Sequence of chain 1.I:
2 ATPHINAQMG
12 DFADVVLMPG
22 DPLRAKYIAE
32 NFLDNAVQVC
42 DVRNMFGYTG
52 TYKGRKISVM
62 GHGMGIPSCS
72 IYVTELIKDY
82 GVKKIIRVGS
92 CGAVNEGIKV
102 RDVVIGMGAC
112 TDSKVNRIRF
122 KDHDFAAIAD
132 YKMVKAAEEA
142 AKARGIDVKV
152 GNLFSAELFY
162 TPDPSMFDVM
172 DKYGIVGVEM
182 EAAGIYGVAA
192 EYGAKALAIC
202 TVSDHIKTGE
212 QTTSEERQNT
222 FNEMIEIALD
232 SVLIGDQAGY

The protein below binds the small molecule below.
Small molecule (SMILES): O=c1[nH]cnc2c(C[NH+]3C[C@H](CO)[C@@H](O)C3)c[nH]c12

Binding-site contacts:
Ligand atom C6 contacts residue PHE160 of chain 1.I at 3.6 Å (hydrophobic).
Ligand atom C8 contacts residue CYS92 of chain 1.I at 3.5 Å (hydrophobic).
Ligand atom C6' contacts residue SER91 of chain 1.I at 3.4 Å.
Ligand atom N3 contacts residue GLU180 of chain 1.I at 3.5 Å.
Ligand atom N1 contacts residue PHE160 of chain 1.I at 3.7 Å.
Ligand atom C8 contacts residue SER204 of chain 1.I at 3.3 Å.
Ligand atom C6' contacts residue ARG44 of chain 1.G at 3.7 Å.
Ligand atom O3' contacts residue PO41 of chain 1.DA at 2.7 Å (h-bond).
Ligand atom C2 contacts residue PHE160 of chain 1.I at 3.7 Å (hydrophobic).
Ligand atom C3' contacts residue MET181 of chain 1.I at 3.7 Å (hydrophobic).
Ligand atom C4' contacts residue MET65 of chain 1.I at 3.7 Å (hydrophobic).
Ligand atom N3 contacts residue VAL179 of chain 1.I at 3.5 Å (h-bond).
Ligand atom N7 contacts residue SER204 of chain 1.I at 3.6 Å.
Ligand atom N1' contacts residue SER91 of chain 1.I at 3.6 Å (h-bond).
Ligand atom C9 contacts residue VAL179 of chain 1.I at 3.8 Å (hydrophobic).
Ligand atom C9 contacts residue CYS92 of chain 1.I at 3.6 Å (hydrophobic).
Ligand atom N7 contacts residue GLY93 of chain 1.I at 3.5 Å (h-bond).
Ligand atom C3' contacts residue GLU182 of chain 1.I at 3.3 Å.
Ligand atom C2' contacts residue GLU182 of chain 1.I at 3.6 Å.
Ligand atom C5' contacts residue PHE160 of chain 1.I at 3.8 Å (hydrophobic).
Ligand atom C10 contacts residue SER91 of chain 1.I at 3.0 Å.
Ligand atom O3' contacts residue GLU182 of chain 1.I at 2.5 Å (salt-bridge).
Ligand atom O3' contacts residue MET65 of chain 1.I at 3.5 Å.
Ligand atom C6' contacts residue PO41 of chain 1.DA at 3.3 Å.
Ligand atom N7 contacts residue CYS92 of chain 1.I at 3.6 Å.
Ligand atom N1' contacts residue PO41 of chain 1.DA at 2.6 Å (h-bond).
Ligand atom C8 contacts residue ASP205 of chain 1.I at 3.6 Å.
Ligand atom C8 contacts residue SER91 of chain 1.I at 3.4 Å.
Ligand atom C2' contacts residue PO41 of chain 1.DA at 3.6 Å.
Ligand atom N3 contacts residue MET181 of chain 1.I at 3.6 Å.
Ligand atom O5' contacts residue PHE160 of chain 1.I at 3.5 Å.
Ligand atom C10 contacts residue GLU180 of chain 1.I at 3.7 Å.
Ligand atom C9 contacts residue SER91 of chain 1.I at 3.8 Å.
Ligand atom N7 contacts residue ASP205 of chain 1.I at 3.0 Å (salt-bridge).
Ligand atom C5' contacts residue HIS5 of chain 1.G at 3.3 Å.
Ligand atom C10 contacts residue PO41 of chain 1.DA at 3.1 Å.
Ligand atom C5' contacts residue MET65 of chain 1.I at 3.7 Å (hydrophobic).
Ligand atom C2' contacts residue MET181 of chain 1.I at 3.6 Å (hydrophobic).
Ligand atom O5' contacts residue HIS5 of chain 1.G at 2.6 Å (h-bond).
Ligand atom C4 contacts residue VAL179 of chain 1.I at 3.4 Å (hydrophobic).

Sequence of chain 1.G:
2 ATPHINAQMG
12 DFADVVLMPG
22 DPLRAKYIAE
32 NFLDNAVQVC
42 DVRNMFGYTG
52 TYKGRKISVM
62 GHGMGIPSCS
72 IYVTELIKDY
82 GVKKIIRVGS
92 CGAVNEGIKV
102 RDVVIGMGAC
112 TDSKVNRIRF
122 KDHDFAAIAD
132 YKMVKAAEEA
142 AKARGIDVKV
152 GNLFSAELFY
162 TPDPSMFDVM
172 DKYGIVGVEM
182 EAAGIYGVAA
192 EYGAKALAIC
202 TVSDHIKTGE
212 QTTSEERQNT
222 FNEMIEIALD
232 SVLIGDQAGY